The small molecule below binds the protein below.
Small molecule (SMILES): CC(=O)N[C@@H]1[C@@H](O)[C@H](O)[C@@H](CO)O[C@H]1O

Sequence of chain 1.E:
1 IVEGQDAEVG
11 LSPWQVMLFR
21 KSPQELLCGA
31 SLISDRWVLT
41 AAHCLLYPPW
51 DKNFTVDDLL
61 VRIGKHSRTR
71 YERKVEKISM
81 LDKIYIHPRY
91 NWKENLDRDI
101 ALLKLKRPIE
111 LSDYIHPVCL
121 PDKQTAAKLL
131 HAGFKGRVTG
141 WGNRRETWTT

Binding-site contacts:
Ligand atom C7 contacts residue ASN53 of chain 1.E at 3.1 Å.
Ligand atom C4 contacts residue ASN53 of chain 1.E at 4.2 Å.
Ligand atom N2 contacts residue ASN53 of chain 1.E at 2.9 Å (h-bond).
Ligand atom C5 contacts residue ASN53 of chain 1.E at 3.7 Å.
Ligand atom C8 contacts residue ASN53 of chain 1.E at 4.3 Å.
Ligand atom C1 contacts residue ASN53 of chain 1.E at 1.5 Å.
Ligand atom C3 contacts residue ASN53 of chain 1.E at 3.8 Å.
Ligand atom O5 contacts residue ASN53 of chain 1.E at 2.4 Å (h-bond).
Ligand atom C5 contacts residue LEU46 of chain 1.E at 3.7 Å (hydrophobic).
Ligand atom C2 contacts residue ASN53 of chain 1.E at 2.4 Å.
Ligand atom C6 contacts residue LEU46 of chain 1.E at 3.5 Å (hydrophobic).
Ligand atom O7 contacts residue ASN53 of chain 1.E at 3.0 Å (h-bond).
Ligand atom O6 contacts residue LEU46 of chain 1.E at 3.1 Å.
Ligand atom C1 contacts residue LEU46 of chain 1.E at 4.2 Å (hydrophobic).
Ligand atom O5 contacts residue LEU46 of chain 1.E at 3.9 Å.